Sequence of chain 1.A:
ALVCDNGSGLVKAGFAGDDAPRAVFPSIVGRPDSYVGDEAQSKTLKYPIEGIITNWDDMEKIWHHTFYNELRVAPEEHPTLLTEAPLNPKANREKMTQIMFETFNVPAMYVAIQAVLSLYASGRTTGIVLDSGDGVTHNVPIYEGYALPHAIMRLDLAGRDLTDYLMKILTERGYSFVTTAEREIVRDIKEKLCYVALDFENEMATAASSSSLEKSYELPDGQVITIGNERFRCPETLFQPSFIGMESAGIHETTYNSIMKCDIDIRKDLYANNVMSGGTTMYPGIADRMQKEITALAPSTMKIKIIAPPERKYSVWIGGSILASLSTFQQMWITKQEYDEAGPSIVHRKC

Binding-site contacts:
Ligand atom C8 contacts residue GLU207 of chain 1.A at 3.5 Å.
Ligand atom O3 contacts residue GLU207 of chain 1.A at 3.5 Å (salt-bridge).
Ligand atom C10 contacts residue TYR69 of chain 1.A at 3.4 Å (hydrophobic).
Ligand atom C13 contacts residue GLY15 of chain 1.A at 3.6 Å.
Ligand atom O1 contacts residue LEU16 of chain 1.A at 3.7 Å.
Ligand atom C15 contacts residue GLU207 of chain 1.A at 3.7 Å.
Ligand atom C16 contacts residue ASP157 of chain 1.A at 3.6 Å.
Ligand atom C18 contacts residue ASP157 of chain 1.A at 3.6 Å.
Ligand atom O2 contacts residue LEU16 of chain 1.A at 3.8 Å.
Ligand atom C5 contacts residue GLU207 of chain 1.A at 3.5 Å.
Ligand atom C6 contacts residue GLN59 of chain 1.A at 3.6 Å.
Ligand atom O5 contacts residue ARG210 of chain 1.A at 3.5 Å.
Ligand atom N1 contacts residue ARG183 of chain 1.A at 3.7 Å.
Ligand atom C17 contacts residue GLU207 of chain 1.A at 3.1 Å.
Ligand atom S1 contacts residue GLU207 of chain 1.A at 3.6 Å (salt-bridge).
Ligand atom O5 contacts residue ASP157 of chain 1.A at 3.7 Å.
Ligand atom N1 contacts residue ASP157 of chain 1.A at 2.8 Å (salt-bridge).
Ligand atom O5 contacts residue LYS213 of chain 1.A at 3.7 Å.
Ligand atom O4 contacts residue ARG210 of chain 1.A at 3.1 Å (salt-bridge).
Ligand atom C2 contacts residue ARG210 of chain 1.A at 3.5 Å.
Ligand atom C14 contacts residue ASP157 of chain 1.A at 3.6 Å.
Ligand atom C11 contacts residue TYR69 of chain 1.A at 3.6 Å (hydrophobic).
Ligand atom C16 contacts residue ARG183 of chain 1.A at 3.7 Å.
Ligand atom O3 contacts residue TYR69 of chain 1.A at 2.8 Å (h-bond).
Ligand atom C18 contacts residue THR186 of chain 1.A at 3.7 Å.
Ligand atom O4 contacts residue GLU207 of chain 1.A at 2.8 Å (salt-bridge).
Ligand atom O5 contacts residue THR186 of chain 1.A at 2.7 Å (h-bond).
Ligand atom C1 contacts residue LEU16 of chain 1.A at 3.8 Å (hydrophobic).
Ligand atom C15 contacts residue TYR69 of chain 1.A at 3.7 Å (hydrophobic).
Ligand atom C12 contacts residue GLY15 of chain 1.A at 3.2 Å.
Ligand atom C10 contacts residue ILE34 of chain 1.A at 3.5 Å (hydrophobic).
Ligand atom C18 contacts residue ARG210 of chain 1.A at 3.6 Å.
Ligand atom C19 contacts residue ARG210 of chain 1.A at 3.6 Å.
Ligand atom O5 contacts residue ARG183 of chain 1.A at 3.7 Å.
Ligand atom C17 contacts residue TYR69 of chain 1.A at 3.4 Å (hydrophobic).
Ligand atom C3 contacts residue ARG210 of chain 1.A at 3.8 Å.
Ligand atom C20 contacts residue GLU207 of chain 1.A at 3.7 Å.
Ligand atom S1 contacts residue ARG206 of chain 1.A at 3.7 Å.
Ligand atom C9 contacts residue TYR69 of chain 1.A at 3.5 Å (hydrophobic).
Ligand atom C16 contacts residue TYR69 of chain 1.A at 3.5 Å (hydrophobic).

The small molecule below binds the protein below.
Small molecule (SMILES): C/C1=C/C(=O)O[C@@H]2C[C@@H](CC[C@H](C)/C=C\CC1)O[C@@](O)([C@@H]1CSC(=O)N1)C2